Binding-site contacts:
Ligand atom C4 contacts residue ALA706 of chain 1.C at 4.2 Å (hydrophobic).
Ligand atom N2 contacts residue ASN1074 of chain 1.C at 2.9 Å (h-bond).
Ligand atom C7 contacts residue ASN1074 of chain 1.C at 3.5 Å.
Ligand atom O4 contacts residue ALA706 of chain 1.C at 3.7 Å.
Ligand atom C8 contacts residue GLU1072 of chain 1.C at 3.4 Å.
Ligand atom C8 contacts residue ASN1074 of chain 1.C at 4.1 Å.
Ligand atom C2 contacts residue ASN1074 of chain 1.C at 2.5 Å.
Ligand atom O5 contacts residue ASN1074 of chain 1.C at 2.3 Å (h-bond).
Ligand atom C5 contacts residue ALA706 of chain 1.C at 3.7 Å (hydrophobic).
Ligand atom C1 contacts residue GLN895 of chain 1.A at 4.2 Å.
Ligand atom C5 contacts residue ASN1074 of chain 1.C at 3.6 Å.
Ligand atom C8 contacts residue SER704 of chain 1.C at 4.5 Å.
Ligand atom C7 contacts residue SER704 of chain 1.C at 4.2 Å.
Ligand atom C7 contacts residue ALA706 of chain 1.C at 3.9 Å (hydrophobic).
Ligand atom C8 contacts residue ALA706 of chain 1.C at 3.9 Å (hydrophobic).
Ligand atom C1 contacts residue ASN1074 of chain 1.C at 1.4 Å.
Ligand atom O7 contacts residue ASN1074 of chain 1.C at 3.7 Å.
Ligand atom O7 contacts residue ALA706 of chain 1.C at 3.9 Å.
Ligand atom C8 contacts residue LYS1073 of chain 1.C at 4.1 Å.
Ligand atom N2 contacts residue ALA706 of chain 1.C at 4.4 Å.
Ligand atom C6 contacts residue ALA706 of chain 1.C at 4.3 Å (hydrophobic).
Ligand atom O7 contacts residue SER704 of chain 1.C at 3.1 Å (h-bond).
Ligand atom C3 contacts residue ALA706 of chain 1.C at 4.5 Å (hydrophobic).
Ligand atom C3 contacts residue ASN1074 of chain 1.C at 3.8 Å.
Ligand atom C4 contacts residue ASN1074 of chain 1.C at 4.2 Å.

Sequence of chain 1.A:
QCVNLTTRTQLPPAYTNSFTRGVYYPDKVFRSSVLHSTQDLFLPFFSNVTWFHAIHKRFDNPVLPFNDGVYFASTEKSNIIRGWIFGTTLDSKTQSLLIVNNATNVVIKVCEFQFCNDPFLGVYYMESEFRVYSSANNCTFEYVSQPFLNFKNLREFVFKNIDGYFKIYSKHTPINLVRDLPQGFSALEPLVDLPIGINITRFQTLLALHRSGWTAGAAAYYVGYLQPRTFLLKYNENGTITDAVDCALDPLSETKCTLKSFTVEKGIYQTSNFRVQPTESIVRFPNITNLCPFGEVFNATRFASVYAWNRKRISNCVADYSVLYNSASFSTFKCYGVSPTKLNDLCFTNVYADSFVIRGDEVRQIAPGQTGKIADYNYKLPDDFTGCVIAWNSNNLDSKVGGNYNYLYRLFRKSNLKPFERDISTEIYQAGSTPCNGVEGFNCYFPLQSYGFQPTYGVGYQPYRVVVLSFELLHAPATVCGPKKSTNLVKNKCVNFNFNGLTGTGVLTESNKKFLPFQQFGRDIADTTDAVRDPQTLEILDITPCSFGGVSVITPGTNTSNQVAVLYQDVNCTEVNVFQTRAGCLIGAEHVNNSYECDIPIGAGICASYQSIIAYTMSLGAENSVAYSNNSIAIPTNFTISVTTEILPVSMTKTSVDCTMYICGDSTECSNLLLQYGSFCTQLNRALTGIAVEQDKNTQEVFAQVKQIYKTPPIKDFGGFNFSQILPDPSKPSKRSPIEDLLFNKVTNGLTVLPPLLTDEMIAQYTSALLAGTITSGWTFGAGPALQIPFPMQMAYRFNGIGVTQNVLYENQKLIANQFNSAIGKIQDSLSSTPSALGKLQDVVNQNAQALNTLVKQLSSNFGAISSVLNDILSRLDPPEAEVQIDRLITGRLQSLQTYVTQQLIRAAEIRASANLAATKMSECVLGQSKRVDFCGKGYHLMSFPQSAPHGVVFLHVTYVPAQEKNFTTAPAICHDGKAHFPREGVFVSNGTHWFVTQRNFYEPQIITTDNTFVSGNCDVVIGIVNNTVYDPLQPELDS

This small molecule binds to this protein.
Small molecule (SMILES): CC(=O)N[C@H]1[C@H](O[C@H]2[C@H](O)[C@@H](NC(C)=O)CO[C@@H]2CO)O[C@H](CO)[C@@H](O)[C@@H]1O

Sequence of chain 1.C:
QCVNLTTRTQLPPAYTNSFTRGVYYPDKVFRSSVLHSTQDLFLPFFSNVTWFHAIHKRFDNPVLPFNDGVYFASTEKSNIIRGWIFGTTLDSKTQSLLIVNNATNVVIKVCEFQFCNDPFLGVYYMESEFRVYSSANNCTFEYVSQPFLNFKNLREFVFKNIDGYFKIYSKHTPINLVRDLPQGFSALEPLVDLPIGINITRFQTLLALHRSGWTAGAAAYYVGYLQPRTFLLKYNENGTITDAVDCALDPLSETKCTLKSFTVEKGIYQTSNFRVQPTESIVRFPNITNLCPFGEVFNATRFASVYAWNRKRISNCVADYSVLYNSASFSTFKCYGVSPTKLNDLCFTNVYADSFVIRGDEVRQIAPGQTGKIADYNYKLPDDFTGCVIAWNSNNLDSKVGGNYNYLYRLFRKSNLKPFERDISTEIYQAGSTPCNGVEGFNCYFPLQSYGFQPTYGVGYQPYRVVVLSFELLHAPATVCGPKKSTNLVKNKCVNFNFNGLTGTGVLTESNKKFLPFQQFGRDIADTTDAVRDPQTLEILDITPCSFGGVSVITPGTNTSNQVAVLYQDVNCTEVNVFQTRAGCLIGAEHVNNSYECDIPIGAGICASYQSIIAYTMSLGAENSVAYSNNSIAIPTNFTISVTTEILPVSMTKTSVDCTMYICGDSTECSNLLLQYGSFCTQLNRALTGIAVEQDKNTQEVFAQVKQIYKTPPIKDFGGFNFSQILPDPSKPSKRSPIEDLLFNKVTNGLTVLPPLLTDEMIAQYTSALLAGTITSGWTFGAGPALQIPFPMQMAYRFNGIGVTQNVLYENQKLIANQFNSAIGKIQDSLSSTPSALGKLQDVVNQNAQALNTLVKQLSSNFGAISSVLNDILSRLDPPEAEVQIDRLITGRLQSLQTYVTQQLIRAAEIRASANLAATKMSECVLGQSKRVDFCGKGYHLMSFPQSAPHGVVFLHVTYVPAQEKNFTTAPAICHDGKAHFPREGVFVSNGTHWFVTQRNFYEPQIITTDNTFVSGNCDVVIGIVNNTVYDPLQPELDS